Sequence of chain 1.B:
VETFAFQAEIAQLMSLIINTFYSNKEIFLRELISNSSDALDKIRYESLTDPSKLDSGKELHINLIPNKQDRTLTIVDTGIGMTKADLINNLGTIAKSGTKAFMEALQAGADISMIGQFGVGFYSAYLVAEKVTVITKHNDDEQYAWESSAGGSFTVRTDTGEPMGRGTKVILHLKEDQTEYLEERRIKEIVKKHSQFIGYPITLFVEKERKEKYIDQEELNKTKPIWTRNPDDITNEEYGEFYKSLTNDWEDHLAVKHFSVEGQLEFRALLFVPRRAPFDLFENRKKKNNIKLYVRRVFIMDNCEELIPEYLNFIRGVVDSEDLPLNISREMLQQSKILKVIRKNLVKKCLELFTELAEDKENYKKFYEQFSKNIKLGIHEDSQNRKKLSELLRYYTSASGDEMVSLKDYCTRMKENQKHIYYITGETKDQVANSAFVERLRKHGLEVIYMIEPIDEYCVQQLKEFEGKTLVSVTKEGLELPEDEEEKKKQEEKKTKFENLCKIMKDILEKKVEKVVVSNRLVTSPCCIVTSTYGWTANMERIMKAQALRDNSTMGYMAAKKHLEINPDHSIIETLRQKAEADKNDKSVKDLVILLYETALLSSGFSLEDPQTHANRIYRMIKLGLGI

Binding-site contacts:
Ligand atom O1G contacts residue GLY137 of chain 1.B at 2.6 Å (h-bond).
Ligand atom O2A contacts residue GLY137 of chain 1.B at 3.5 Å (h-bond).
Ligand atom O2' contacts residue LYS58 of chain 1.B at 3.6 Å (salt-bridge).
Ligand atom N1 contacts residue ALA55 of chain 1.B at 3.1 Å.
Ligand atom O3G contacts residue ARG400 of chain 1.B at 3.4 Å (salt-bridge).
Ligand atom N1 contacts residue THR184 of chain 1.B at 2.8 Å (h-bond).
Ligand atom O3G contacts residue GLN133 of chain 1.B at 2.9 Å (h-bond).
Ligand atom N3B contacts residue GLY135 of chain 1.B at 3.2 Å (h-bond).
Ligand atom O1B contacts residue SER113 of chain 1.B at 3.0 Å (h-bond).
Ligand atom O3G contacts residue GLY132 of chain 1.B at 3.3 Å.
Ligand atom O4' contacts residue ASN106 of chain 1.B at 3.5 Å.
Ligand atom O2' contacts residue ASN106 of chain 1.B at 3.4 Å (h-bond).
Ligand atom O2G contacts residue GLY132 of chain 1.B at 3.6 Å.
Ligand atom PA contacts residue PHE138 of chain 1.B at 3.4 Å.
Ligand atom O3A contacts residue GLY135 of chain 1.B at 3.5 Å.
Ligand atom N3B contacts residue GLY132 of chain 1.B at 3.3 Å.
Ligand atom C3' contacts residue THR115 of chain 1.B at 3.6 Å.
Ligand atom O1A contacts residue ASN51 of chain 1.B at 2.4 Å (h-bond).
Ligand atom O2' contacts residue GLY114 of chain 1.B at 3.3 Å.
Ligand atom C6 contacts residue ASP93 of chain 1.B at 3.6 Å.
Ligand atom C4' contacts residue ASN106 of chain 1.B at 3.5 Å.
Ligand atom C2 contacts residue ALA55 of chain 1.B at 3.3 Å (hydrophobic).
Ligand atom O1A contacts residue PHE138 of chain 1.B at 2.7 Å (h-bond).
Ligand atom O2B contacts residue ASN51 of chain 1.B at 2.5 Å (h-bond).
Ligand atom C6 contacts residue THR184 of chain 1.B at 3.1 Å.
Ligand atom O2A contacts residue GLY135 of chain 1.B at 3.6 Å.
Ligand atom N6 contacts residue ASP93 of chain 1.B at 3.0 Å (salt-bridge).
Ligand atom O1A contacts residue GLY137 of chain 1.B at 3.6 Å.
Ligand atom C5' contacts residue ASN106 of chain 1.B at 3.5 Å.
Ligand atom O2A contacts residue PHE138 of chain 1.B at 3.0 Å (h-bond).
Ligand atom N6 contacts residue THR184 of chain 1.B at 2.9 Å (h-bond).
Ligand atom O3' contacts residue THR115 of chain 1.B at 2.7 Å (h-bond).
Ligand atom N3B contacts residue GLN133 of chain 1.B at 3.2 Å (h-bond).
Ligand atom O3G contacts residue PHE134 of chain 1.B at 3.1 Å (h-bond).
Ligand atom O2G contacts residue ASN51 of chain 1.B at 3.5 Å (h-bond).
Ligand atom N1 contacts residue ASP93 of chain 1.B at 3.3 Å (salt-bridge).
Ligand atom O1G contacts residue VAL136 of chain 1.B at 3.5 Å (h-bond).
Ligand atom O2G contacts residue GLU47 of chain 1.B at 3.5 Å (salt-bridge).
Ligand atom O3' contacts residue GLY114 of chain 1.B at 3.1 Å (h-bond).
Ligand atom N7 contacts residue ASN51 of chain 1.B at 3.5 Å.

This protein binds this small molecule.
Small molecule (SMILES): Nc1ncnc2c1ncn2[C@@H]1O[C@H](CO[P](=O)(O)O[P](=O)(O)NP(=O)(O)O)[C@@H](O)[C@H]1O